Sequence of chain 1.A:
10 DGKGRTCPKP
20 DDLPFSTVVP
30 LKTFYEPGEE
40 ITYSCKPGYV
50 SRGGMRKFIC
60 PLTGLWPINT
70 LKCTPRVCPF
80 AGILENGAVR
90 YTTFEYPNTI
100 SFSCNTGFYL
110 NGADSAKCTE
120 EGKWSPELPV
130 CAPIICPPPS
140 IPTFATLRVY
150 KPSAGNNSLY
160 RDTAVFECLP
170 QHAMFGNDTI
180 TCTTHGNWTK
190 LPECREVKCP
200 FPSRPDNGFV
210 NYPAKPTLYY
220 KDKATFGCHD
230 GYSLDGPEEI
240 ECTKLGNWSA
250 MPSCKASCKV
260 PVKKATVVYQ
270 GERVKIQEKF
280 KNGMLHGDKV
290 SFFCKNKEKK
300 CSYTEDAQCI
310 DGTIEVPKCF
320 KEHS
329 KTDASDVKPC

The small molecule below binds the protein below.
Small molecule (SMILES): CC(=O)N[C@@H]1[C@@H](O)[C@H](O)[C@@H](CO)O[C@H]1O

Binding-site contacts:
Ligand atom O7 contacts residue ASN176 of chain 1.A at 3.9 Å.
Ligand atom C1 contacts residue ASN176 of chain 1.A at 1.5 Å.
Ligand atom C7 contacts residue ASP177 of chain 1.A at 4.0 Å.
Ligand atom N2 contacts residue ASN176 of chain 1.A at 3.8 Å.
Ligand atom C3 contacts residue ASN176 of chain 1.A at 3.4 Å.
Ligand atom C2 contacts residue ASN176 of chain 1.A at 2.6 Å.
Ligand atom O7 contacts residue THR178 of chain 1.A at 4.2 Å.
Ligand atom C7 contacts residue ASN176 of chain 1.A at 4.5 Å.
Ligand atom C5 contacts residue ASN176 of chain 1.A at 3.8 Å.
Ligand atom O7 contacts residue ASP177 of chain 1.A at 2.9 Å (salt-bridge).
Ligand atom O3 contacts residue ASN176 of chain 1.A at 3.3 Å (h-bond).
Ligand atom O5 contacts residue ASN176 of chain 1.A at 2.6 Å (h-bond).
Ligand atom C4 contacts residue ASN176 of chain 1.A at 3.8 Å.